Sequence of chain 1.B:
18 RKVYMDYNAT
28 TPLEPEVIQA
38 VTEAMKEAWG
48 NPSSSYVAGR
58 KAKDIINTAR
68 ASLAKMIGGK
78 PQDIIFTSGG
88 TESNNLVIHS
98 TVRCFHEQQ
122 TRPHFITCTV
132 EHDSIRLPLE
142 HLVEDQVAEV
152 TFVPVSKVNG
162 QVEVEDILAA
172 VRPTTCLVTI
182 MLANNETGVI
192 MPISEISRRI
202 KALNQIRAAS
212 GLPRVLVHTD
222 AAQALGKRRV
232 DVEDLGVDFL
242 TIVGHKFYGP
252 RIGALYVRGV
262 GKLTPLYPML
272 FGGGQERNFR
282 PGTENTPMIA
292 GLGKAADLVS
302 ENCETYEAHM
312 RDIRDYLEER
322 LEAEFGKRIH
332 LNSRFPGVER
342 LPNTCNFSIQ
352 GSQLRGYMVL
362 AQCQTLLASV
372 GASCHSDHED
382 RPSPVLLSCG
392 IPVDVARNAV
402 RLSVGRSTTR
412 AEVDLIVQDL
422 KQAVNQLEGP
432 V

Sequence of chain 1.A:
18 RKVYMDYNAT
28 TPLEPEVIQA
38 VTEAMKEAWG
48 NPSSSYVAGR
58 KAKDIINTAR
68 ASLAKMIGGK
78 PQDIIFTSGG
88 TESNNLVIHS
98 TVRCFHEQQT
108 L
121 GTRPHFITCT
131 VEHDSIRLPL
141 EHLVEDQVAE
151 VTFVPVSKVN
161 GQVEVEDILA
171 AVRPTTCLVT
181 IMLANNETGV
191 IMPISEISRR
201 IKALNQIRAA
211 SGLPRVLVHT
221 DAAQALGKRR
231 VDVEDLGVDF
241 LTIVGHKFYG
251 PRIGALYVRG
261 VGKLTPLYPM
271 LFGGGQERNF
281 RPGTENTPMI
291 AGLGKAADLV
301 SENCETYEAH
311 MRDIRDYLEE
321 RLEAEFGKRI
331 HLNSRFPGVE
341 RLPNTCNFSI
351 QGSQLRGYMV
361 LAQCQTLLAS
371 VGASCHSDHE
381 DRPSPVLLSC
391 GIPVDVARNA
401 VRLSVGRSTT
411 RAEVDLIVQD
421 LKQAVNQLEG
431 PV

Binding-site contacts:
Ligand atom CA contacts residue ALA373 of chain 1.A at 4.3 Å (hydrophobic).
Ligand atom O contacts residue ALA373 of chain 1.A at 3.5 Å.
Ligand atom CB contacts residue ASN25 of chain 1.A at 3.6 Å.
Ligand atom C contacts residue ALA26 of chain 1.A at 3.9 Å (hydrophobic).
Ligand atom CB contacts residue HIS133 of chain 1.A at 4.3 Å.
Ligand atom N contacts residue CYS375 of chain 1.A at 4.0 Å.
Ligand atom N contacts residue SER374 of chain 1.A at 2.8 Å (h-bond).
Ligand atom SG contacts residue CYS375 of chain 1.A at 4.4 Å.
Ligand atom O contacts residue ARG402 of chain 1.A at 2.8 Å (salt-bridge).
Ligand atom SG contacts residue LYS247 of chain 1.A at 2.8 Å (salt-bridge).
Ligand atom C contacts residue ASN25 of chain 1.A at 3.6 Å.
Ligand atom CA contacts residue ALA26 of chain 1.A at 4.3 Å (hydrophobic).
Ligand atom OXT contacts residue SER374 of chain 1.A at 4.2 Å.
Ligand atom C contacts residue ARG402 of chain 1.A at 3.6 Å.
Ligand atom OXT contacts residue ASN186 of chain 1.A at 2.9 Å (h-bond).
Ligand atom O contacts residue GLY372 of chain 1.A at 4.1 Å.
Ligand atom C contacts residue ALA373 of chain 1.A at 3.5 Å (hydrophobic).
Ligand atom N contacts residue ALA26 of chain 1.A at 3.3 Å (h-bond).
Ligand atom CB contacts residue ALA26 of chain 1.A at 4.3 Å (hydrophobic).
Ligand atom C contacts residue SER374 of chain 1.A at 3.4 Å.
Ligand atom SG contacts residue THR284 of chain 1.B at 4.5 Å.
Ligand atom CA contacts residue ASN25 of chain 1.A at 4.1 Å.
Ligand atom O contacts residue ASN25 of chain 1.A at 3.7 Å.
Ligand atom OXT contacts residue ALA373 of chain 1.A at 3.4 Å.
Ligand atom CA contacts residue CYS375 of chain 1.A at 3.8 Å (hydrophobic).
Ligand atom SG contacts residue HIS133 of chain 1.A at 3.5 Å (h-bond).
Ligand atom CB contacts residue GLN224 of chain 1.A at 4.0 Å.
Ligand atom O contacts residue SER374 of chain 1.A at 3.0 Å (h-bond).
Ligand atom N contacts residue ASN48 of chain 1.B at 3.4 Å (h-bond).
Ligand atom CA contacts residue SER374 of chain 1.A at 3.8 Å.
Ligand atom CB contacts residue PLP1 of chain 1.E at 3.1 Å.
Ligand atom OXT contacts residue ARG402 of chain 1.A at 2.8 Å (salt-bridge).
Ligand atom OXT contacts residue GLN224 of chain 1.A at 4.3 Å.
Ligand atom O contacts residue ALA26 of chain 1.A at 3.3 Å.
Ligand atom C contacts residue ASN186 of chain 1.A at 4.0 Å.
Ligand atom SG contacts residue PLP1 of chain 1.E at 2.0 Å.
Ligand atom N contacts residue ASN25 of chain 1.A at 4.3 Å.
Ligand atom OXT contacts residue ASN25 of chain 1.A at 3.8 Å.
Ligand atom CB contacts residue LYS247 of chain 1.A at 3.1 Å.

The small molecule below binds the protein below.
Small molecule (SMILES): N[C@@H](CS)C(=O)O